A protein and the small-molecule ligand that binds it are described below.
Small molecule (SMILES): O=Cc1ncc(Br)cc1OCc1ccc(Cl)c(Br)c1

Binding-site contacts:
Ligand atom CL01 contacts residue GLN189 of chain 1.B at 4.0 Å.
Ligand atom C02 contacts residue MET165 of chain 1.B at 3.9 Å (hydrophobic).
Ligand atom C10 contacts residue THR26 of chain 1.B at 3.4 Å.
Ligand atom C12 contacts residue THR26 of chain 1.B at 3.2 Å.
Ligand atom C15 contacts residue GLU166 of chain 1.B at 3.8 Å.
Ligand atom C03 contacts residue HIS41 of chain 1.B at 3.7 Å.
Ligand atom C05 contacts residue HIS41 of chain 1.B at 3.6 Å.
Ligand atom C04 contacts residue HIS41 of chain 1.B at 3.3 Å.
Ligand atom O16 contacts residue GLU166 of chain 1.B at 3.1 Å (salt-bridge).
Ligand atom C08 contacts residue ASN142 of chain 1.B at 3.3 Å.
Ligand atom C18 contacts residue MET165 of chain 1.B at 3.5 Å (hydrophobic).
Ligand atom O16 contacts residue LEU141 of chain 1.B at 4.1 Å.
Ligand atom C15 contacts residue CYS145 of chain 1.B at 1.8 Å (hydrophobic).
Ligand atom N13 contacts residue CYS145 of chain 1.B at 3.1 Å.
Ligand atom C14 contacts residue GLY143 of chain 1.B at 3.7 Å.
Ligand atom C12 contacts residue LEU27 of chain 1.B at 3.6 Å (hydrophobic).
Ligand atom C12 contacts residue GLY143 of chain 1.B at 3.4 Å.
Ligand atom C10 contacts residue GLY143 of chain 1.B at 4.2 Å.
Ligand atom N13 contacts residue SER144 of chain 1.B at 4.1 Å.
Ligand atom N13 contacts residue LEU27 of chain 1.B at 3.9 Å.
Ligand atom C14 contacts residue ASN142 of chain 1.B at 4.0 Å.
Ligand atom O16 contacts residue CYS145 of chain 1.B at 2.2 Å (h-bond).
Ligand atom O07 contacts residue CYS145 of chain 1.B at 4.1 Å.
Ligand atom BR11 contacts residue THR25 of chain 1.B at 4.1 Å.
Ligand atom BR11 contacts residue THR26 of chain 1.B at 2.8 Å.
Ligand atom C12 contacts residue CYS145 of chain 1.B at 4.2 Å (hydrophobic).
Ligand atom O16 contacts residue GLY143 of chain 1.B at 3.8 Å.
Ligand atom C06 contacts residue ASN142 of chain 1.B at 4.2 Å.
Ligand atom CL01 contacts residue ARG188 of chain 1.B at 3.6 Å.
Ligand atom BR19 contacts residue GLU166 of chain 1.B at 3.0 Å.
Ligand atom N13 contacts residue GLY143 of chain 1.B at 3.3 Å (h-bond).
Ligand atom O16 contacts residue SER144 of chain 1.B at 3.8 Å.
Ligand atom C09 contacts residue ASN142 of chain 1.B at 3.5 Å.
Ligand atom C06 contacts residue HIS41 of chain 1.B at 3.8 Å.
Ligand atom O07 contacts residue ASN142 of chain 1.B at 3.2 Å (h-bond).
Ligand atom C18 contacts residue HIS164 of chain 1.B at 4.0 Å.
Ligand atom BR19 contacts residue MET165 of chain 1.B at 2.4 Å.
Ligand atom C14 contacts residue CYS145 of chain 1.B at 3.0 Å (hydrophobic).
Ligand atom C08 contacts residue CYS145 of chain 1.B at 4.0 Å (hydrophobic).
Ligand atom CL01 contacts residue MET165 of chain 1.B at 2.5 Å.

Sequence of chain 1.B:
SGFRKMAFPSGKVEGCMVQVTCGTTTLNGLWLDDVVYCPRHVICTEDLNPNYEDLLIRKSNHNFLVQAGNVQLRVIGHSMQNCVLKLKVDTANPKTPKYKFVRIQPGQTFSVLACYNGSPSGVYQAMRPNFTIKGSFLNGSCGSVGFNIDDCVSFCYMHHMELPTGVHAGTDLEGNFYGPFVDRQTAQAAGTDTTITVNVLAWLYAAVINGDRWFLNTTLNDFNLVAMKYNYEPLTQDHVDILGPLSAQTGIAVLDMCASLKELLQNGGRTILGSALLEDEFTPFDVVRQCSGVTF